Binding-site contacts:
Ligand atom C7 contacts residue ASN73 of chain 1.A at 4.1 Å.
Ligand atom O7 contacts residue ASP41 of chain 1.A at 2.4 Å (salt-bridge).
Ligand atom C2 contacts residue ASN73 of chain 1.A at 2.5 Å.
Ligand atom N2 contacts residue ASP41 of chain 1.A at 3.8 Å.
Ligand atom O3 contacts residue ASP41 of chain 1.A at 3.9 Å.
Ligand atom O7 contacts residue VAL40 of chain 1.A at 4.3 Å.
Ligand atom O4 contacts residue PHE17 of chain 1.A at 4.4 Å.
Ligand atom O5 contacts residue ASN73 of chain 1.A at 2.4 Å (h-bond).
Ligand atom C2 contacts residue PHE17 of chain 1.A at 3.8 Å (hydrophobic).
Ligand atom C6 contacts residue VAL40 of chain 1.A at 4.0 Å (hydrophobic).
Ligand atom C5 contacts residue ASN73 of chain 1.A at 3.7 Å.
Ligand atom C2 contacts residue VAL40 of chain 1.A at 4.3 Å (hydrophobic).
Ligand atom C3 contacts residue ASP41 of chain 1.A at 3.7 Å.
Ligand atom C1 contacts residue ASN73 of chain 1.A at 1.5 Å.
Ligand atom O3 contacts residue PHE17 of chain 1.A at 3.8 Å.
Ligand atom O5 contacts residue VAL40 of chain 1.A at 4.0 Å.
Ligand atom O6 contacts residue PHE19 of chain 1.A at 4.3 Å.
Ligand atom N2 contacts residue ASN73 of chain 1.A at 2.8 Å (h-bond).
Ligand atom C4 contacts residue PHE17 of chain 1.A at 4.5 Å (hydrophobic).
Ligand atom C1 contacts residue PHE17 of chain 1.A at 3.8 Å (hydrophobic).
Ligand atom C6 contacts residue PHE19 of chain 1.A at 4.1 Å (hydrophobic).
Ligand atom C6 contacts residue PHE17 of chain 1.A at 4.1 Å (hydrophobic).
Ligand atom C3 contacts residue ASN73 of chain 1.A at 3.8 Å.
Ligand atom O4 contacts residue PHE19 of chain 1.A at 4.2 Å.
Ligand atom C1 contacts residue THR75 of chain 1.A at 4.0 Å.
Ligand atom C4 contacts residue ASN73 of chain 1.A at 4.3 Å.
Ligand atom O4 contacts residue PHE17 of chain 1.A at 4.3 Å.
Ligand atom C3 contacts residue PHE17 of chain 1.A at 3.3 Å (hydrophobic).
Ligand atom C4 contacts residue PHE17 of chain 1.A at 4.3 Å (hydrophobic).
Ligand atom C5 contacts residue PHE19 of chain 1.A at 4.3 Å (hydrophobic).
Ligand atom C7 contacts residue ARG77 of chain 1.A at 4.3 Å.
Ligand atom C7 contacts residue ASP41 of chain 1.A at 3.4 Å.
Ligand atom C2 contacts residue ASP41 of chain 1.A at 4.3 Å.
Ligand atom O7 contacts residue ARG77 of chain 1.A at 3.1 Å (salt-bridge).

The protein below binds the small molecule below.
Small molecule (SMILES): CC(=O)N[C@H]1[C@H](O[C@H]2[C@H](O)[C@@H](NC(C)=O)CO[C@@H]2CO[C@H]2O[C@@H](C)[C@@H](O)[C@@H](O)[C@@H]2O)O[C@H](CO)[C@@H](O[C@@H]2O[C@H](CO)[C@@H](O)[C@H](O)[C@@H]2O)[C@@H]1O

Sequence of chain 1.A:
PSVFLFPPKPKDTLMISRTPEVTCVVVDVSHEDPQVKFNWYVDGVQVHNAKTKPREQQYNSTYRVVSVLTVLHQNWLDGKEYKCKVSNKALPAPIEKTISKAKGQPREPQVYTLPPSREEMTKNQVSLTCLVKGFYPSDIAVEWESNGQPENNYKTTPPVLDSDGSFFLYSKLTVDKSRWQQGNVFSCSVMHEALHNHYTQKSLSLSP